Sequence of chain 1.G:
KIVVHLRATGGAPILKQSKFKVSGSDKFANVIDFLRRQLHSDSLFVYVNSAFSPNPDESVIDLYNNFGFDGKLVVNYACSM

Binding-site contacts:
Ligand atom OD2 contacts residue LYS33 of chain 1.G at 3.2 Å (salt-bridge).
Ligand atom C contacts residue ARG49 of chain 1.G at 4.4 Å.
Ligand atom O contacts residue LYS33 of chain 1.G at 4.1 Å.
Ligand atom N contacts residue LYS33 of chain 1.G at 4.5 Å.
Ligand atom CG contacts residue LYS31 of chain 1.G at 2.8 Å.
Ligand atom SD contacts residue LYS33 of chain 1.G at 3.7 Å.
Ligand atom C contacts residue PHE32 of chain 1.G at 4.3 Å (hydrophobic).
Ligand atom CB contacts residue PHE46 of chain 1.G at 4.4 Å (hydrophobic).
Ligand atom CE contacts residue PHE46 of chain 1.G at 3.6 Å (hydrophobic).
Ligand atom CE contacts residue LYS33 of chain 1.G at 4.4 Å.
Ligand atom CG contacts residue PHE32 of chain 1.G at 4.0 Å (hydrophobic).
Ligand atom CA contacts residue LYS33 of chain 1.G at 4.4 Å.
Ligand atom CG contacts residue LYS33 of chain 1.G at 3.5 Å.
Ligand atom CB contacts residue LYS31 of chain 1.G at 3.8 Å.
Ligand atom O contacts residue LYS33 of chain 1.G at 3.0 Å (salt-bridge).
Ligand atom O contacts residue PHE32 of chain 1.G at 3.4 Å.
Ligand atom OD1 contacts residue LYS33 of chain 1.G at 3.0 Å.
Ligand atom SD contacts residue PHE32 of chain 1.G at 3.0 Å.
Ligand atom CD contacts residue PHE32 of chain 1.G at 4.3 Å (hydrophobic).
Ligand atom CD contacts residue LYS31 of chain 1.G at 3.9 Å.
Ligand atom C contacts residue LYS33 of chain 1.G at 4.1 Å.
Ligand atom CE contacts residue PHE32 of chain 1.G at 3.2 Å (hydrophobic).
Ligand atom O contacts residue ARG49 of chain 1.G at 4.3 Å.
Ligand atom CG contacts residue PHE46 of chain 1.G at 3.7 Å (hydrophobic).
Ligand atom CG contacts residue PHE32 of chain 1.G at 3.8 Å (hydrophobic).

The small molecule below binds the protein below.
Small molecule (SMILES): CC[C@H](C)[C@H](N)C(=O)N1CCC[C@H]1C(=O)N[C@@H](CC(=O)O)C(=O)N[C@@H](CCSC)C(=O)N[C@H](C=O)CCC(=O)O